Sequence of chain 1.H:
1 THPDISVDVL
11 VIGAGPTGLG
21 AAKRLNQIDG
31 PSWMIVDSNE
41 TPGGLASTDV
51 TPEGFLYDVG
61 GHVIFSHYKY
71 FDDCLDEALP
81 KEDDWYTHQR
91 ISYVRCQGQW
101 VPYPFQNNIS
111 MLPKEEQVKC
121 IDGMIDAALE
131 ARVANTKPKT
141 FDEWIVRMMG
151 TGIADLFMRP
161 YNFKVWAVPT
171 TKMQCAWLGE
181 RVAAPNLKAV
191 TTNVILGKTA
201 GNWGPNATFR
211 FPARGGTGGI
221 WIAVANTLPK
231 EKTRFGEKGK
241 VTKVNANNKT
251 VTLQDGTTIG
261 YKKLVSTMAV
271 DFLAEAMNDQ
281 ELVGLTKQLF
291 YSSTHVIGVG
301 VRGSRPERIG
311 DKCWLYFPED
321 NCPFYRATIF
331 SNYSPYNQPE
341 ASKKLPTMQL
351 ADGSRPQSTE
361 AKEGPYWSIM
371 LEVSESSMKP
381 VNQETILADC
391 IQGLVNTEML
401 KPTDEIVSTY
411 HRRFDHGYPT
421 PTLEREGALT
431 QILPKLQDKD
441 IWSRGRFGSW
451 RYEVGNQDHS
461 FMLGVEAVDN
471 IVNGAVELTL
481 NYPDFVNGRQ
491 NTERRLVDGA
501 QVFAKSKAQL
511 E

Binding-site contacts:
Ligand atom C2D contacts residue TYR161 of chain 1.H at 3.5 Å (hydrophobic).
Ligand atom O3D contacts residue ASN162 of chain 1.H at 2.6 Å (h-bond).
Ligand atom O3B contacts residue TYR452 of chain 1.H at 3.0 Å (h-bond).
Ligand atom O2B contacts residue TYR452 of chain 1.H at 3.5 Å (h-bond).
Ligand atom O2' contacts residue FDA1 of chain 1.Y at 3.1 Å (h-bond).
Ligand atom O4' contacts residue ILE64 of chain 1.H at 3.5 Å.
Ligand atom N3 contacts residue TYR103 of chain 1.H at 3.4 Å.
Ligand atom O2' contacts residue ASN456 of chain 1.H at 3.4 Å (h-bond).
Ligand atom O3D contacts residue TRP166 of chain 1.H at 3.6 Å (h-bond).
Ligand atom PB contacts residue TYR452 of chain 1.H at 3.3 Å.
Ligand atom O4 contacts residue VAL94 of chain 1.H at 3.4 Å.
Ligand atom C4 contacts residue PHE157 of chain 1.H at 3.1 Å (hydrophobic).
Ligand atom O1A contacts residue TYR161 of chain 1.H at 3.4 Å (h-bond).
Ligand atom C3' contacts residue FDA1 of chain 1.Y at 3.6 Å.
Ligand atom C2 contacts residue MET158 of chain 1.H at 3.7 Å (hydrophobic).
Ligand atom O2 contacts residue MET158 of chain 1.H at 3.0 Å.
Ligand atom C5' contacts residue ARG326 of chain 1.H at 3.6 Å.
Ligand atom O2B contacts residue TYR418 of chain 1.H at 3.1 Å (h-bond).
Ligand atom O5' contacts residue FDA1 of chain 1.Y at 3.3 Å (h-bond).
Ligand atom C3' contacts residue ASN456 of chain 1.H at 3.1 Å.
Ligand atom N3 contacts residue PHE157 of chain 1.H at 3.2 Å.
Ligand atom C4 contacts residue TYR103 of chain 1.H at 3.6 Å (hydrophobic).
Ligand atom C1' contacts residue FDA1 of chain 1.Y at 3.5 Å.
Ligand atom O6' contacts residue ILE64 of chain 1.H at 3.2 Å.
Ligand atom C6' contacts residue ILE64 of chain 1.H at 3.4 Å (hydrophobic).
Ligand atom O5' contacts residue ARG326 of chain 1.H at 2.4 Å (salt-bridge).
Ligand atom C2' contacts residue FDA1 of chain 1.Y at 3.1 Å.
Ligand atom C1' contacts residue ARG326 of chain 1.H at 3.1 Å.
Ligand atom O4 contacts residue PHE157 of chain 1.H at 3.2 Å.
Ligand atom C3D contacts residue ASN162 of chain 1.H at 3.5 Å.
Ligand atom O3' contacts residue ASN456 of chain 1.H at 2.1 Å (h-bond).
Ligand atom O2D contacts residue ASN162 of chain 1.H at 2.9 Å (h-bond).
Ligand atom C2D contacts residue ASN162 of chain 1.H at 3.6 Å.
Ligand atom O1A contacts residue TYR316 of chain 1.H at 2.8 Å (h-bond).
Ligand atom C5 contacts residue PHE157 of chain 1.H at 3.2 Å (hydrophobic).
Ligand atom O1B contacts residue ARG326 of chain 1.H at 2.8 Å (salt-bridge).
Ligand atom O3A contacts residue TYR452 of chain 1.H at 3.1 Å (h-bond).
Ligand atom O4' contacts residue FDA1 of chain 1.Y at 3.3 Å (h-bond).
Ligand atom O3' contacts residue FDA1 of chain 1.Y at 3.0 Å (h-bond).
Ligand atom O4 contacts residue TYR103 of chain 1.H at 3.1 Å.

A protein and the small-molecule ligand that binds it are described below.
Small molecule (SMILES): O=c1ccn([C@@H]2O[C@H](CO[P](=O)(O)O[P](=O)(O)O[C@H]3O[C@H](CO)[C@H](O)[C@H](O)[C@H]3O)[C@@H](O)[C@H]2O)c(=O)[nH]1